Sequence of chain 1.A:
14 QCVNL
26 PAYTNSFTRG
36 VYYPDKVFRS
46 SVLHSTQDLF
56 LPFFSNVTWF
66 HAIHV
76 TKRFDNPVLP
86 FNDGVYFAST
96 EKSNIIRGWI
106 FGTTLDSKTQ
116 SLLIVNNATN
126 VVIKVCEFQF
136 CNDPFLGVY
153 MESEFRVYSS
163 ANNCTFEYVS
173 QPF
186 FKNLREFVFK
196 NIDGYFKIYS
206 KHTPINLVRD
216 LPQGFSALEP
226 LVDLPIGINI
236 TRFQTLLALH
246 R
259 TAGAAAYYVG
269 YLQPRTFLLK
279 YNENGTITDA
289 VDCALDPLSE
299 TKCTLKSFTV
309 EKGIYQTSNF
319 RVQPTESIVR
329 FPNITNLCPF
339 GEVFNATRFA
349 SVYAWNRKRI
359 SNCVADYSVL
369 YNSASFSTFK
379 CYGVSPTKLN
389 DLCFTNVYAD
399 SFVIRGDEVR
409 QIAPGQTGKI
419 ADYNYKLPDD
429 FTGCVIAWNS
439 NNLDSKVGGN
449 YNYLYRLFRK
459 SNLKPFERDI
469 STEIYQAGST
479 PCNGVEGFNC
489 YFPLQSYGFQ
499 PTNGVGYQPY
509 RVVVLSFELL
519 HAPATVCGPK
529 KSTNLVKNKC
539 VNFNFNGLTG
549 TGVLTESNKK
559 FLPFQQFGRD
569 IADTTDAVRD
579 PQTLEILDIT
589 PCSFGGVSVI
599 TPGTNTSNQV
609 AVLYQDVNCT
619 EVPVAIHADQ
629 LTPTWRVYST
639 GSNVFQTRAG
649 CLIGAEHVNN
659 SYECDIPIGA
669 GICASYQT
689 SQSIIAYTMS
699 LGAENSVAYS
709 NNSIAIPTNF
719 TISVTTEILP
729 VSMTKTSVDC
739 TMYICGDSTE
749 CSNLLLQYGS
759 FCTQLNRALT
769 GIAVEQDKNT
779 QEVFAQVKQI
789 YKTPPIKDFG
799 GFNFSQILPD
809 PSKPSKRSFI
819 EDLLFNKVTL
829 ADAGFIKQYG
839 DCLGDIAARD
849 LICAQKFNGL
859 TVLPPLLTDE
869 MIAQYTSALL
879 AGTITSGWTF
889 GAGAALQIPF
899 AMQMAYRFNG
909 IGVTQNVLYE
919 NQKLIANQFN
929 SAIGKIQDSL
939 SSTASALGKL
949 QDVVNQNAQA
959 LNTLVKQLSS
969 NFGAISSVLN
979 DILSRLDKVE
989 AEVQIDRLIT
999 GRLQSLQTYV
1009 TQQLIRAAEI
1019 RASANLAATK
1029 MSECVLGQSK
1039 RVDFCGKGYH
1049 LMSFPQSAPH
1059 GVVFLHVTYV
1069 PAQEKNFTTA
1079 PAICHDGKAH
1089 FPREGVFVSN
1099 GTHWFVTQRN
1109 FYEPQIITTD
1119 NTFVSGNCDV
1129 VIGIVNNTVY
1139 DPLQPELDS

Sequence of chain 1.B:
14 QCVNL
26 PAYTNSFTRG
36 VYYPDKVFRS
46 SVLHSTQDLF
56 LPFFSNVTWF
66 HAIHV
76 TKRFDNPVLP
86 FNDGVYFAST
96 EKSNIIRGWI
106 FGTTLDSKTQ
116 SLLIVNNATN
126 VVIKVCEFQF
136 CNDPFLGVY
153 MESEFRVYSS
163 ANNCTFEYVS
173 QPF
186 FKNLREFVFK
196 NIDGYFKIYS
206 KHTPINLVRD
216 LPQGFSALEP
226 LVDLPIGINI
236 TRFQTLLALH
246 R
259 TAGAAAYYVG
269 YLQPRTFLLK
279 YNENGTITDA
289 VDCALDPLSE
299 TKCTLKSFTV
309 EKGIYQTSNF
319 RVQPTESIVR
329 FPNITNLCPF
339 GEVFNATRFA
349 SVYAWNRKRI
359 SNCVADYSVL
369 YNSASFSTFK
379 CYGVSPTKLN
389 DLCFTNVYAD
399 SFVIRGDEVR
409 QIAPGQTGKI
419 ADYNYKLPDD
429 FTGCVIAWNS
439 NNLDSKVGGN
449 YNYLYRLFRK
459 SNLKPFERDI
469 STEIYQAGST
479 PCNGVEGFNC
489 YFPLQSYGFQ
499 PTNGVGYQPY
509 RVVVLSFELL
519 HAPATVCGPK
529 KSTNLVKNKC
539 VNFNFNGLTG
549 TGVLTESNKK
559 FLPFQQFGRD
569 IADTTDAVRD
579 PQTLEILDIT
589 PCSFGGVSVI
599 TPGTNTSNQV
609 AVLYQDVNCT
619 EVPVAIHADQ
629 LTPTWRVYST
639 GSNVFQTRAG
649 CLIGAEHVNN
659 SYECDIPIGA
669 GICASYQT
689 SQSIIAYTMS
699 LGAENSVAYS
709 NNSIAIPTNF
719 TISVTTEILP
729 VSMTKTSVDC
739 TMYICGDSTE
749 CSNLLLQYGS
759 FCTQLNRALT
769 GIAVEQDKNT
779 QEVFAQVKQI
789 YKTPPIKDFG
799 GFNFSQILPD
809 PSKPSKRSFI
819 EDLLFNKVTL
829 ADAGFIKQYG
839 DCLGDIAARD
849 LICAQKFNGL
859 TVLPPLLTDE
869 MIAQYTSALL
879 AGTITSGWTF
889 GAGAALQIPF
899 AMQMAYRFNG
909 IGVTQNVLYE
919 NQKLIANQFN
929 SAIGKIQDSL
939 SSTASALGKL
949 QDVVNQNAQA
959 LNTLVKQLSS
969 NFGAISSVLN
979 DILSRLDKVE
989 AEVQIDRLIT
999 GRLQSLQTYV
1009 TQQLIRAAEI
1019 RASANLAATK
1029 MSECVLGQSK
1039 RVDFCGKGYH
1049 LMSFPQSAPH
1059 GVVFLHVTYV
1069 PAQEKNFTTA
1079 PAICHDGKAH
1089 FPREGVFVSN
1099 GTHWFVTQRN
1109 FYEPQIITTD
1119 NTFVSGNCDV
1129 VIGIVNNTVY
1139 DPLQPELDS

Binding-site contacts:
Ligand atom O6 contacts residue ILE794 of chain 1.B at 4.5 Å.
Ligand atom C1 contacts residue ASN709 of chain 1.A at 1.4 Å.
Ligand atom C4 contacts residue ASN709 of chain 1.A at 4.3 Å.
Ligand atom O5 contacts residue ASP796 of chain 1.B at 4.2 Å.
Ligand atom O5 contacts residue ASN709 of chain 1.A at 2.4 Å (h-bond).
Ligand atom C7 contacts residue ASN709 of chain 1.A at 3.0 Å.
Ligand atom C2 contacts residue ASN709 of chain 1.A at 2.6 Å.
Ligand atom C5 contacts residue ASN709 of chain 1.A at 3.6 Å.
Ligand atom O7 contacts residue ASN709 of chain 1.A at 2.8 Å (h-bond).
Ligand atom C8 contacts residue ASN709 of chain 1.A at 4.0 Å.
Ligand atom C1 contacts residue ASP796 of chain 1.B at 4.2 Å.
Ligand atom C8 contacts residue GLY1131 of chain 1.A at 4.4 Å.
Ligand atom C3 contacts residue ASN709 of chain 1.A at 3.8 Å.
Ligand atom N2 contacts residue ASN709 of chain 1.A at 3.0 Å (h-bond).
Ligand atom C8 contacts residue ASN710 of chain 1.A at 4.4 Å.

The protein below binds the small molecule below.
Small molecule (SMILES): CC(=O)N[C@H]1[C@H](O[C@H]2[C@H](O)[C@@H](NC(C)=O)CO[C@@H]2CO)O[C@H](CO)[C@@H](O)[C@@H]1O